Sequence of chain 1.A:
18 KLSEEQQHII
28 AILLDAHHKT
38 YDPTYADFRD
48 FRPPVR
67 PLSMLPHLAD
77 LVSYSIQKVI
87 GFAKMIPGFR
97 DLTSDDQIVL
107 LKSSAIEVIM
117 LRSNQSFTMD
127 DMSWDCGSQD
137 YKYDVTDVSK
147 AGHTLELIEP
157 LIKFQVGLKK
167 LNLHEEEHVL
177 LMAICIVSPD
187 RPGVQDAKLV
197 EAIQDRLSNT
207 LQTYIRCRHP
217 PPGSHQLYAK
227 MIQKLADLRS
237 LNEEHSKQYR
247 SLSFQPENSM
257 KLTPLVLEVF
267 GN

Binding-site contacts:
Ligand atom CAB contacts residue VAL144 of chain 1.A at 3.8 Å (hydrophobic).
Ligand atom CAC contacts residue LEU71 of chain 1.A at 3.6 Å (hydrophobic).
Ligand atom CAU contacts residue LEU77 of chain 1.A at 4.0 Å (hydrophobic).
Ligand atom OAH contacts residue HIS149 of chain 1.A at 2.8 Å (h-bond).
Ligand atom CAE contacts residue VAL78 of chain 1.A at 3.6 Å (hydrophobic).
Ligand atom CAB contacts residue HIS149 of chain 1.A at 3.6 Å.
Ligand atom CAY contacts residue TYR42 of chain 1.A at 3.8 Å (hydrophobic).
Ligand atom OAG contacts residue SER122 of chain 1.A at 3.1 Å (h-bond).
Ligand atom CAR contacts residue SER81 of chain 1.A at 3.6 Å.
Ligand atom CAK contacts residue VAL144 of chain 1.A at 3.8 Å (hydrophobic).
Ligand atom CAD contacts residue HIS241 of chain 1.A at 3.9 Å.
Ligand atom OAF contacts residue SER81 of chain 1.A at 2.7 Å (h-bond).
Ligand atom OAF contacts residue ARG118 of chain 1.A at 2.7 Å (salt-bridge).
Ligand atom CAM contacts residue VAL78 of chain 1.A at 3.8 Å (hydrophobic).
Ligand atom CAY contacts residue CYS132 of chain 1.A at 3.7 Å (hydrophobic).
Ligand atom CAI contacts residue LEU77 of chain 1.A at 3.8 Å (hydrophobic).
Ligand atom CAQ contacts residue ILE115 of chain 1.A at 4.0 Å (hydrophobic).
Ligand atom CAL contacts residue TRP130 of chain 1.A at 3.3 Å (hydrophobic).
Ligand atom CBA contacts residue HIS241 of chain 1.A at 3.8 Å.
Ligand atom CAP contacts residue HIS149 of chain 1.A at 3.8 Å.
Ligand atom CAU contacts residue SER119 of chain 1.A at 3.7 Å.
Ligand atom CAA contacts residue TYR38 of chain 1.A at 3.7 Å (hydrophobic).
Ligand atom CAS contacts residue SER122 of chain 1.A at 3.7 Å.
Ligand atom CAS contacts residue CYS132 of chain 1.A at 3.4 Å (hydrophobic).
Ligand atom CAT contacts residue TYR38 of chain 1.A at 3.9 Å (hydrophobic).
Ligand atom CAX contacts residue SER81 of chain 1.A at 3.6 Å.
Ligand atom OAG contacts residue TYR38 of chain 1.A at 2.8 Å (h-bond).
Ligand atom CAD contacts residue VAL78 of chain 1.A at 3.7 Å (hydrophobic).
Ligand atom CAA contacts residue ARG118 of chain 1.A at 3.5 Å.
Ligand atom CAI contacts residue SER119 of chain 1.A at 3.7 Å.
Ligand atom CAX contacts residue ARG118 of chain 1.A at 3.8 Å.
Ligand atom CAD contacts residue PHE266 of chain 1.A at 3.9 Å (hydrophobic).
Ligand atom CBA contacts residue HIS149 of chain 1.A at 3.8 Å.
Ligand atom CAY contacts residue TYR38 of chain 1.A at 3.6 Å (hydrophobic).
Ligand atom CAJ contacts residue SER119 of chain 1.A at 3.4 Å.
Ligand atom OAG contacts residue SER119 of chain 1.A at 3.5 Å.
Ligand atom CAY contacts residue SER122 of chain 1.A at 3.8 Å.
Ligand atom CAO contacts residue VAL144 of chain 1.A at 3.4 Å (hydrophobic).
Ligand atom CAB contacts residue LEU153 of chain 1.A at 3.8 Å (hydrophobic).
Ligand atom OAH contacts residue HIS241 of chain 1.A at 2.8 Å (h-bond).

A protein and the small-molecule ligand that binds it are described below.
Small molecule (SMILES): C=C1[C@H](O)CC(=C/C=C2\CCC[C@]3(C)[C@@H]([C@H](C)CCC(C)(C)O)CC[C@@H]23)C[C@H]1O